Binding-site contacts:
Ligand atom C6 contacts residue ALA706 of chain 1.B at 4.3 Å (hydrophobic).
Ligand atom C3 contacts residue ALA706 of chain 1.B at 4.4 Å (hydrophobic).
Ligand atom O5 contacts residue ASN1074 of chain 1.B at 2.3 Å (h-bond).
Ligand atom C8 contacts residue GLU1072 of chain 1.B at 3.8 Å.
Ligand atom O7 contacts residue ASN1074 of chain 1.B at 4.1 Å.
Ligand atom C7 contacts residue ALA706 of chain 1.B at 4.2 Å (hydrophobic).
Ligand atom C5 contacts residue ASN1074 of chain 1.B at 3.6 Å.
Ligand atom C8 contacts residue ASN1074 of chain 1.B at 3.5 Å.
Ligand atom N2 contacts residue ASN1074 of chain 1.B at 2.6 Å (h-bond).
Ligand atom O4 contacts residue ALA706 of chain 1.B at 3.9 Å.
Ligand atom O7 contacts residue SER704 of chain 1.B at 4.3 Å.
Ligand atom C7 contacts residue ASN1074 of chain 1.B at 3.2 Å.
Ligand atom C5 contacts residue ALA706 of chain 1.B at 3.6 Å (hydrophobic).
Ligand atom O6 contacts residue ASN1074 of chain 1.B at 4.5 Å.
Ligand atom C4 contacts residue ASN1074 of chain 1.B at 4.2 Å.
Ligand atom O5 contacts residue ALA706 of chain 1.B at 4.5 Å.
Ligand atom C4 contacts residue ALA706 of chain 1.B at 4.2 Å (hydrophobic).
Ligand atom C8 contacts residue LYS1073 of chain 1.B at 4.4 Å.
Ligand atom C3 contacts residue ASN1074 of chain 1.B at 3.8 Å.
Ligand atom O7 contacts residue ALA706 of chain 1.B at 3.7 Å.
Ligand atom C2 contacts residue ASN1074 of chain 1.B at 2.5 Å.
Ligand atom C1 contacts residue GLN895 of chain 1.C at 3.8 Å.
Ligand atom C1 contacts residue ASN1074 of chain 1.B at 1.4 Å.

Sequence of chain 1.C:
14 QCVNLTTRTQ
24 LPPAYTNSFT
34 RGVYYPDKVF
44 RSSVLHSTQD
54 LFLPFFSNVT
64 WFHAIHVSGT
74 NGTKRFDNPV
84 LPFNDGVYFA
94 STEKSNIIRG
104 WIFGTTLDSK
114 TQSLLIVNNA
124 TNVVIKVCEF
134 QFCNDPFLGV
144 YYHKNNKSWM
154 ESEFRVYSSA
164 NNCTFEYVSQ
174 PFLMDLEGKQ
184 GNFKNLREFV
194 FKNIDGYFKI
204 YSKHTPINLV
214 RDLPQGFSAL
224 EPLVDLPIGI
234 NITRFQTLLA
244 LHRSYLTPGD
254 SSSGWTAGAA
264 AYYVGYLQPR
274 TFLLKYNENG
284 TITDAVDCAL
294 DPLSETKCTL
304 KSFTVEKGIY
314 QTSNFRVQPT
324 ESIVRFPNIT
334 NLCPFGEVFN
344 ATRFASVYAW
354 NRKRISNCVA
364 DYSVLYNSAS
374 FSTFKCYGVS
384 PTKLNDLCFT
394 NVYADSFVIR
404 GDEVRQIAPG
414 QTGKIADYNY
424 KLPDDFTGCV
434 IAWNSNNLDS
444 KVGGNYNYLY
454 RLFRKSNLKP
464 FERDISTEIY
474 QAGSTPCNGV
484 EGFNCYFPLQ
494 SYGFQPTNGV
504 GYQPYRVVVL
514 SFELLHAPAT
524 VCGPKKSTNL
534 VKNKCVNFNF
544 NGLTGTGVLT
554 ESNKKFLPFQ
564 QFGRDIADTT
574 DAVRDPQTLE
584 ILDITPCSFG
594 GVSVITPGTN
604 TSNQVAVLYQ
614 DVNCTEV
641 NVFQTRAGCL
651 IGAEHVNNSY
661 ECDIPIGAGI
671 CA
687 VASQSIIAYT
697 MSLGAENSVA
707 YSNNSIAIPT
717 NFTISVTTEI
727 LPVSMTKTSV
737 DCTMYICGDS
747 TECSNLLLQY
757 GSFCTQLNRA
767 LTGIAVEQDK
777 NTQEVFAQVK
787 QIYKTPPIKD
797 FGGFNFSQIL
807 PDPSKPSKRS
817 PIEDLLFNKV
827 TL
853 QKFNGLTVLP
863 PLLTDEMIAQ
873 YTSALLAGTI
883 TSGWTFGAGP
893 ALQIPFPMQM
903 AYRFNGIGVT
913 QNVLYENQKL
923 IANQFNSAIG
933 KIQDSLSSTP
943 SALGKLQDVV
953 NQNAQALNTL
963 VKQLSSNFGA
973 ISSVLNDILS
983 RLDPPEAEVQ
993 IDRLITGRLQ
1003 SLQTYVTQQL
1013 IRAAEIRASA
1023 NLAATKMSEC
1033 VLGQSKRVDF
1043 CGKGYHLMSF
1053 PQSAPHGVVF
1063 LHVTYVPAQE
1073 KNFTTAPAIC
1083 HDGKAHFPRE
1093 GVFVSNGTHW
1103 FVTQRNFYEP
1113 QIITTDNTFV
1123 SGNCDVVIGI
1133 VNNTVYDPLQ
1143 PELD

Sequence of chain 1.B:
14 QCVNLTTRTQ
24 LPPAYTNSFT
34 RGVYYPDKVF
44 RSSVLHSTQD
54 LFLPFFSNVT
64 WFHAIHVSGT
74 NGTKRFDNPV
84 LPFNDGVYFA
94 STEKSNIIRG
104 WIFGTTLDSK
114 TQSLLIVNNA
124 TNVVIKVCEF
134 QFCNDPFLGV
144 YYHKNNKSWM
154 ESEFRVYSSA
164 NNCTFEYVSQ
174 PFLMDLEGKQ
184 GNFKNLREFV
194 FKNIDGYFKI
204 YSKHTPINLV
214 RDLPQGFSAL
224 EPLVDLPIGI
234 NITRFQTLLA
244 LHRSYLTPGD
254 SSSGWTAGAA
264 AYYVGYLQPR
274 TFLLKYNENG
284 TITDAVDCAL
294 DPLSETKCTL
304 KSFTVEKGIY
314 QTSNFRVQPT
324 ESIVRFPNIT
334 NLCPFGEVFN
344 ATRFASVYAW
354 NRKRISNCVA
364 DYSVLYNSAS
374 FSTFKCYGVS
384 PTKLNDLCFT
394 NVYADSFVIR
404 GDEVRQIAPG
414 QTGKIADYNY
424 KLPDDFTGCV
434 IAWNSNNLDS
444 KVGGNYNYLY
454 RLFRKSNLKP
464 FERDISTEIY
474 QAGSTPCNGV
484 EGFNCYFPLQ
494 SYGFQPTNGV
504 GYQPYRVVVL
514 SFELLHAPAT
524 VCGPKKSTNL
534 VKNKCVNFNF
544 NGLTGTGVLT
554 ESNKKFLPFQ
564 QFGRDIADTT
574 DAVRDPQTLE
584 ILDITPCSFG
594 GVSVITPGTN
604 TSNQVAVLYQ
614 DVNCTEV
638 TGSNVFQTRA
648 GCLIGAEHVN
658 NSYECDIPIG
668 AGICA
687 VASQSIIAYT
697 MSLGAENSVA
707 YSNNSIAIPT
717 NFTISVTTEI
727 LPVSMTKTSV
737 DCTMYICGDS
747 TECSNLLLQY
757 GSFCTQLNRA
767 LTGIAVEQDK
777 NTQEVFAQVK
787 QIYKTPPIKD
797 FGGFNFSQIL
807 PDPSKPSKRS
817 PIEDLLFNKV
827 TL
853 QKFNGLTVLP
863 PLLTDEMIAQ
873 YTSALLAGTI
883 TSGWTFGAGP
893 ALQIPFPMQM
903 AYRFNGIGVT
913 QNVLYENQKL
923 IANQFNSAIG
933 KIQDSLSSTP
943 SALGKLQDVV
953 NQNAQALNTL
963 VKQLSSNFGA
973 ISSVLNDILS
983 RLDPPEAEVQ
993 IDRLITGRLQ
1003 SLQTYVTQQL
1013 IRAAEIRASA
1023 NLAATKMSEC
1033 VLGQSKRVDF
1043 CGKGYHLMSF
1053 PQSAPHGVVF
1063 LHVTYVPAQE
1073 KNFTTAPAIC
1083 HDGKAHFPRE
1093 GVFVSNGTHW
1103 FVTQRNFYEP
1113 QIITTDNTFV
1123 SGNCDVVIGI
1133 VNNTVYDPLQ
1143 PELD

This small molecule binds to this protein.
Small molecule (SMILES): CC(=O)N[C@H]1[C@H](O[C@H]2[C@H](O)[C@@H](NC(C)=O)CO[C@@H]2CO)O[C@H](CO)[C@@H](O)[C@@H]1O